Binding-site contacts:
Ligand atom O5 contacts residue GLU211 of chain 1.A at 3.5 Å (salt-bridge).
Ligand atom O7 contacts residue GLY99 of chain 1.A at 3.4 Å (h-bond).
Ligand atom O1 contacts residue HIS192 of chain 1.A at 2.8 Å (h-bond).
Ligand atom C6 contacts residue GLY168 of chain 1.A at 4.0 Å.
Ligand atom C8 contacts residue GLY99 of chain 1.A at 3.5 Å.
Ligand atom O7 contacts residue THR112 of chain 1.A at 2.9 Å (h-bond).
Ligand atom N2 contacts residue THR112 of chain 1.A at 3.7 Å.
Ligand atom C8 contacts residue SER111 of chain 1.A at 3.7 Å.
Ligand atom N2 contacts residue GLY98 of chain 1.A at 3.9 Å.
Ligand atom C7 contacts residue GLY99 of chain 1.A at 3.2 Å.
Ligand atom O3 contacts residue GLY99 of chain 1.A at 2.9 Å (h-bond).
Ligand atom O4 contacts residue GLY170 of chain 1.A at 3.7 Å.
Ligand atom C8 contacts residue ILE115 of chain 1.A at 3.8 Å (hydrophobic).
Ligand atom O3 contacts residue GLY98 of chain 1.A at 3.9 Å.
Ligand atom C4 contacts residue ASP140 of chain 1.A at 3.3 Å.
Ligand atom C3 contacts residue GLU189 of chain 1.A at 3.4 Å.
Ligand atom O3 contacts residue ARG100 of chain 1.A at 3.2 Å (salt-bridge).
Ligand atom O5 contacts residue LEU114 of chain 1.A at 3.7 Å.
Ligand atom O1 contacts residue GLU211 of chain 1.A at 2.6 Å (salt-bridge).
Ligand atom C8 contacts residue GLY98 of chain 1.A at 3.6 Å.
Ligand atom O3 contacts residue ASN139 of chain 1.A at 3.1 Å (h-bond).
Ligand atom C6 contacts residue GLY170 of chain 1.A at 3.6 Å.
Ligand atom O6 contacts residue ASP140 of chain 1.A at 2.6 Å (salt-bridge).
Ligand atom O4 contacts residue ASP140 of chain 1.A at 2.6 Å (salt-bridge).
Ligand atom O1 contacts residue ILE169 of chain 1.A at 3.7 Å.
Ligand atom C6 contacts residue ILE169 of chain 1.A at 3.7 Å (hydrophobic).
Ligand atom C5 contacts residue ILE169 of chain 1.A at 3.5 Å (hydrophobic).
Ligand atom O7 contacts residue SER111 of chain 1.A at 3.7 Å.
Ligand atom C6 contacts residue ASP140 of chain 1.A at 3.4 Å.
Ligand atom C1 contacts residue GLU211 of chain 1.A at 3.4 Å.
Ligand atom N2 contacts residue GLY99 of chain 1.A at 3.5 Å (h-bond).
Ligand atom O7 contacts residue ARG100 of chain 1.A at 2.9 Å (salt-bridge).
Ligand atom C7 contacts residue ARG100 of chain 1.A at 3.9 Å.
Ligand atom C1 contacts residue HIS192 of chain 1.A at 3.9 Å.
Ligand atom O4 contacts residue ASN139 of chain 1.A at 3.2 Å (h-bond).
Ligand atom C7 contacts residue THR112 of chain 1.A at 3.3 Å.
Ligand atom C1 contacts residue LEU114 of chain 1.A at 3.9 Å (hydrophobic).
Ligand atom O3 contacts residue GLU189 of chain 1.A at 2.6 Å (salt-bridge).
Ligand atom C8 contacts residue THR112 of chain 1.A at 3.6 Å.
Ligand atom C7 contacts residue GLY98 of chain 1.A at 3.8 Å.

This protein binds this small molecule.
Small molecule (SMILES): CC(=O)N[C@H]1[C@@H](O)[C@H](O)[C@@H](CO)O[C@@H]1O

Sequence of chain 1.A:
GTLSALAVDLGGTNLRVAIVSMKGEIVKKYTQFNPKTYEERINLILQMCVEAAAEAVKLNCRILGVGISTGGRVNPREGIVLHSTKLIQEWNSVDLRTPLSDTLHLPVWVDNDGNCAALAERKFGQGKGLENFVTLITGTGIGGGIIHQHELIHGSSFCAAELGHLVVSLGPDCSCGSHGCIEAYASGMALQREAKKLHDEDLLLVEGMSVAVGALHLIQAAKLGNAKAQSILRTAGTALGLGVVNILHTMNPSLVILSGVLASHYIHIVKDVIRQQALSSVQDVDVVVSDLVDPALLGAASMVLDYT